Binding-site contacts:
Ligand atom C3 contacts residue ASN55 of chain 1.B at 3.8 Å.
Ligand atom C1 contacts residue ASN55 of chain 1.B at 1.4 Å.
Ligand atom O6 contacts residue THR28 of chain 1.B at 4.2 Å.
Ligand atom O7 contacts residue HIS54 of chain 1.B at 4.1 Å.
Ligand atom O7 contacts residue ASN55 of chain 1.B at 3.8 Å.
Ligand atom C7 contacts residue ASN55 of chain 1.B at 3.6 Å.
Ligand atom O5 contacts residue ASN55 of chain 1.B at 2.3 Å (h-bond).
Ligand atom C4 contacts residue ASN55 of chain 1.B at 4.2 Å.
Ligand atom C5 contacts residue ASN55 of chain 1.B at 3.6 Å.
Ligand atom C7 contacts residue HIS54 of chain 1.B at 4.3 Å.
Ligand atom C6 contacts residue THR28 of chain 1.B at 3.7 Å.
Ligand atom N2 contacts residue ASN55 of chain 1.B at 3.0 Å (h-bond).
Ligand atom C8 contacts residue HIS54 of chain 1.B at 4.2 Å.
Ligand atom C2 contacts residue ASN55 of chain 1.B at 2.5 Å.

Sequence of chain 1.B:
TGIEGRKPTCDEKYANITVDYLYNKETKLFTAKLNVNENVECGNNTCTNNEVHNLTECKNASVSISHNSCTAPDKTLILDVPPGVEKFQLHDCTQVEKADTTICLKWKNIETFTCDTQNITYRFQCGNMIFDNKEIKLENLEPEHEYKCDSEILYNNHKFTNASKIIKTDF

A protein and the small-molecule ligand that binds it are described below.
Small molecule (SMILES): CC(=O)N[C@@H]1[C@@H](O)[C@H](O)[C@@H](CO)O[C@H]1O